A protein and the small-molecule ligand that binds it are described below.
Small molecule (SMILES): CC(=O)N[C@H]1[C@H](O[C@H]2[C@H](O)[C@@H](NC(C)=O)CO[C@@H]2CO)O[C@H](CO)[C@@H](O[C@@H]2O[C@H](CO[C@H]3O[C@H](CO)[C@@H](O)[C@H](O)[C@@H]3O)[C@@H](O)[C@H](O)[C@@H]2O)[C@@H]1O

Sequence of chain 1.B:
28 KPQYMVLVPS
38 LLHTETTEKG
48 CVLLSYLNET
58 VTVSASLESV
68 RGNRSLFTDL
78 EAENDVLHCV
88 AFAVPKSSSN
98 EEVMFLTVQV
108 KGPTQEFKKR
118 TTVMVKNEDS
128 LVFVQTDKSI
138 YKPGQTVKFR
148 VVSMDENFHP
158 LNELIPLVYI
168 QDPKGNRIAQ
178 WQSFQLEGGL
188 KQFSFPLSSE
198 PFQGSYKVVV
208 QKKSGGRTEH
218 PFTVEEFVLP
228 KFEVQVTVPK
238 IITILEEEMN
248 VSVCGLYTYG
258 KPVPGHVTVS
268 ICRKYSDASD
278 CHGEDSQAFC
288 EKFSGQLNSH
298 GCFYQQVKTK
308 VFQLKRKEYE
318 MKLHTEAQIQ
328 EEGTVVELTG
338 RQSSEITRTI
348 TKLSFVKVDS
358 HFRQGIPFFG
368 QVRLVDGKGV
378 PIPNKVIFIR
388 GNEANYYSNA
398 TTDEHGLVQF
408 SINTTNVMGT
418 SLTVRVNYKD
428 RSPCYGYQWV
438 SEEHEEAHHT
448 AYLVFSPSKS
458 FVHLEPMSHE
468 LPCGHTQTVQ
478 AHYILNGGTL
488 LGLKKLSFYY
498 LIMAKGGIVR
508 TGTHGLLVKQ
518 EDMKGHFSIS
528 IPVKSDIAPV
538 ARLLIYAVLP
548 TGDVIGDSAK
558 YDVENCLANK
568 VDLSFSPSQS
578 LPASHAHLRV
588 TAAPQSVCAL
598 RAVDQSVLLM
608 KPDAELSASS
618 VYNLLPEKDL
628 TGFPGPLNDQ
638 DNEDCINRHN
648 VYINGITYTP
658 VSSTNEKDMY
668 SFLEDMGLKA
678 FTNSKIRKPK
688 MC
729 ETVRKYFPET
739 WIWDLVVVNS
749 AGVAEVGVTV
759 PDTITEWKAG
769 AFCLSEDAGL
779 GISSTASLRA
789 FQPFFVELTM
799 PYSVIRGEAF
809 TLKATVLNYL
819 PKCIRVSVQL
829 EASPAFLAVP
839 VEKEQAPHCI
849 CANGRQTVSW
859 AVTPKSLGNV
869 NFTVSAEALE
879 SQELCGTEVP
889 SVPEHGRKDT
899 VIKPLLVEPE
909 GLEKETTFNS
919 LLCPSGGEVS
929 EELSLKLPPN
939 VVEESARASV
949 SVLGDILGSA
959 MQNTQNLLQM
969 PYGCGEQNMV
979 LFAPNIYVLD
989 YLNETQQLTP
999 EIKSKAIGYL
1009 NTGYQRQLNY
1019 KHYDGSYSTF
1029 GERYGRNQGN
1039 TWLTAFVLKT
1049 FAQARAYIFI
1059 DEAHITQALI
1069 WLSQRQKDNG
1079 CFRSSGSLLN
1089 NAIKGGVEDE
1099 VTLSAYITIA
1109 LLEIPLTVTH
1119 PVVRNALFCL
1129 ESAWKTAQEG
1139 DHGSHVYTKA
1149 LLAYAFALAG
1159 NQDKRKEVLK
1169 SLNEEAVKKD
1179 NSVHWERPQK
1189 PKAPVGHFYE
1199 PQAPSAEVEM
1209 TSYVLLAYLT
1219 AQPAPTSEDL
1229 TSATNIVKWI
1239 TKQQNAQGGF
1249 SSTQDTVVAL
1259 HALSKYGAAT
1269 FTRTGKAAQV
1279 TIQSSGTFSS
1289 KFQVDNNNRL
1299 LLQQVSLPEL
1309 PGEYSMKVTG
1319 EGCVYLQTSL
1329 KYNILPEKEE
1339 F

Binding-site contacts:
Ligand atom O5 contacts residue ASN55 of chain 1.B at 2.3 Å (h-bond).
Ligand atom C2 contacts residue ASN55 of chain 1.B at 2.5 Å.
Ligand atom C3 contacts residue THR111 of chain 1.B at 3.7 Å.
Ligand atom O7 contacts residue THR111 of chain 1.B at 3.8 Å.
Ligand atom O6 contacts residue THR111 of chain 1.B at 4.3 Å.
Ligand atom C3 contacts residue ASN55 of chain 1.B at 3.8 Å.
Ligand atom C1 contacts residue THR111 of chain 1.B at 4.4 Å.
Ligand atom C5 contacts residue ASN55 of chain 1.B at 3.6 Å.
Ligand atom C6 contacts residue GLN112 of chain 1.B at 4.3 Å.
Ligand atom C1 contacts residue GLN112 of chain 1.B at 4.0 Å.
Ligand atom C3 contacts residue GLN112 of chain 1.B at 4.4 Å.
Ligand atom O6 contacts residue PRO29 of chain 1.B at 3.2 Å.
Ligand atom C4 contacts residue ASN55 of chain 1.B at 4.1 Å.
Ligand atom C8 contacts residue THR111 of chain 1.B at 3.3 Å.
Ligand atom C7 contacts residue ASN55 of chain 1.B at 4.1 Å.
Ligand atom C4 contacts residue GLN112 of chain 1.B at 4.4 Å.
Ligand atom C1 contacts residue ASN55 of chain 1.B at 1.4 Å.
Ligand atom C6 contacts residue TYR31 of chain 1.B at 4.5 Å (hydrophobic).
Ligand atom O5 contacts residue PRO29 of chain 1.B at 3.6 Å.
Ligand atom C6 contacts residue PRO29 of chain 1.B at 3.6 Å (hydrophobic).
Ligand atom N2 contacts residue THR111 of chain 1.B at 3.1 Å (h-bond).
Ligand atom O5 contacts residue GLN112 of chain 1.B at 3.3 Å (h-bond).
Ligand atom O3 contacts residue THR111 of chain 1.B at 3.5 Å (h-bond).
Ligand atom C7 contacts residue THR111 of chain 1.B at 3.2 Å.
Ligand atom C5 contacts residue PRO29 of chain 1.B at 4.2 Å (hydrophobic).
Ligand atom C5 contacts residue GLN112 of chain 1.B at 4.1 Å.
Ligand atom C2 contacts residue THR111 of chain 1.B at 3.9 Å.
Ligand atom N2 contacts residue ASN55 of chain 1.B at 3.0 Å (h-bond).
Ligand atom O7 contacts residue LYS28 of chain 1.B at 4.1 Å.
Ligand atom O4 contacts residue GLN112 of chain 1.B at 3.5 Å (h-bond).